Sequence of chain 1.J:
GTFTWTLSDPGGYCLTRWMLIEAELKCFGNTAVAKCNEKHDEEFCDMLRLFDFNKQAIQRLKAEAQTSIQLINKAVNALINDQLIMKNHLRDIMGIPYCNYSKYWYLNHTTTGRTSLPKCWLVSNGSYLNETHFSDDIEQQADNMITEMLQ

Sequence of chain 1.I:
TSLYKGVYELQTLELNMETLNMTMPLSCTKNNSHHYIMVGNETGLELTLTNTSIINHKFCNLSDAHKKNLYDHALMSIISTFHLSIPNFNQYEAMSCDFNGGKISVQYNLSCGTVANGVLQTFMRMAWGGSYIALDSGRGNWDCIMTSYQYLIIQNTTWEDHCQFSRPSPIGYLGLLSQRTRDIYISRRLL

A small-molecule ligand and the protein it binds are described below.
Small molecule (SMILES): CC(=O)N[C@H]1[C@H](O[C@H]2[C@H](O)[C@@H](NC(C)=O)CO[C@@H]2CO)O[C@H](CO)[C@@H](O[C@@H]2O[C@H](CO[C@H]3O[C@H](CO)[C@@H](O)[C@H](O)[C@@H]3O)[C@@H](O)[C@H](O[C@H]3O[C@H](CO)[C@@H](O)[C@H](O)[C@@H]3O[C@H]3O[C@H](CO)[C@@H](O)[C@H](O)[C@@H]3O)[C@@H]2O)[C@@H]1O

Binding-site contacts:
Ligand atom C8 contacts residue ARG235 of chain 1.I at 3.6 Å.
Ligand atom C7 contacts residue ASN106 of chain 1.J at 3.4 Å.
Ligand atom O7 contacts residue SER234 of chain 1.I at 2.5 Å (h-bond).
Ligand atom O4 contacts residue GLN232 of chain 1.I at 3.6 Å.
Ligand atom C5 contacts residue ASN106 of chain 1.J at 3.7 Å.
Ligand atom C5 contacts residue PHE233 of chain 1.I at 3.5 Å (hydrophobic).
Ligand atom O4 contacts residue GLN232 of chain 1.I at 3.2 Å (h-bond).
Ligand atom O5 contacts residue VAL129 of chain 1.J at 3.9 Å.
Ligand atom O4 contacts residue HIS230 of chain 1.I at 3.9 Å.
Ligand atom O2 contacts residue GLN232 of chain 1.I at 2.5 Å (h-bond).
Ligand atom C6 contacts residue CYS231 of chain 1.I at 3.6 Å (hydrophobic).
Ligand atom C2 contacts residue GLN232 of chain 1.I at 3.3 Å.
Ligand atom N2 contacts residue SER108 of chain 1.J at 2.6 Å (h-bond).
Ligand atom C1 contacts residue TYR134 of chain 1.J at 3.9 Å (hydrophobic).
Ligand atom O6 contacts residue VAL129 of chain 1.J at 4.0 Å.
Ligand atom C7 contacts residue SER234 of chain 1.I at 3.4 Å.
Ligand atom C1 contacts residue GLN232 of chain 1.I at 3.9 Å.
Ligand atom C1 contacts residue ASN106 of chain 1.J at 1.4 Å.
Ligand atom O6 contacts residue SER133 of chain 1.J at 3.9 Å.
Ligand atom O4 contacts residue ASP229 of chain 1.I at 3.7 Å.
Ligand atom O6 contacts residue ARG235 of chain 1.I at 3.7 Å.
Ligand atom O3 contacts residue SER234 of chain 1.I at 3.8 Å.
Ligand atom C6 contacts residue ASP229 of chain 1.I at 3.8 Å.
Ligand atom O6 contacts residue GLY132 of chain 1.J at 2.7 Å (h-bond).
Ligand atom C8 contacts residue ASN106 of chain 1.J at 3.6 Å.
Ligand atom C8 contacts residue SER108 of chain 1.J at 3.1 Å.
Ligand atom O7 contacts residue GLY197 of chain 1.I at 3.8 Å.
Ligand atom O3 contacts residue ARG235 of chain 1.I at 3.2 Å (salt-bridge).
Ligand atom O7 contacts residue ASN106 of chain 1.J at 3.7 Å.
Ligand atom N2 contacts residue ASN106 of chain 1.J at 2.8 Å (h-bond).
Ligand atom C6 contacts residue GLY132 of chain 1.J at 3.6 Å.
Ligand atom C8 contacts residue SER237 of chain 1.I at 3.8 Å.
Ligand atom C2 contacts residue ASN106 of chain 1.J at 2.4 Å.
Ligand atom C5 contacts residue TYR134 of chain 1.J at 3.7 Å (hydrophobic).
Ligand atom C3 contacts residue ASN106 of chain 1.J at 3.7 Å.
Ligand atom C2 contacts residue SER108 of chain 1.J at 3.7 Å.
Ligand atom C6 contacts residue ARG235 of chain 1.I at 3.7 Å.
Ligand atom C7 contacts residue SER108 of chain 1.J at 3.3 Å.
Ligand atom O5 contacts residue ASN106 of chain 1.J at 2.4 Å (h-bond).
Ligand atom O6 contacts residue ASP229 of chain 1.I at 3.8 Å.